Sequence of chain 1.A:
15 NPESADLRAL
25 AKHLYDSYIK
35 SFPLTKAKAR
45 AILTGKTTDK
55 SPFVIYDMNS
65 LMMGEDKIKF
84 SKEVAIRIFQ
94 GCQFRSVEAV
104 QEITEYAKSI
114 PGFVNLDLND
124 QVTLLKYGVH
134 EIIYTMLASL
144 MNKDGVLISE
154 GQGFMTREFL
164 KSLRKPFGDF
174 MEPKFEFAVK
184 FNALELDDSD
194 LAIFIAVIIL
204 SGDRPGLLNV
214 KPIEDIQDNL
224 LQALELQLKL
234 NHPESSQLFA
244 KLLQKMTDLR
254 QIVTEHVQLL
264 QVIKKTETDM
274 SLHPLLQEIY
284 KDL

Binding-site contacts:
Ligand atom O2 contacts residue SER99 of chain 1.A at 2.5 Å (h-bond).
Ligand atom C11 contacts residue CYS95 of chain 1.A at 3.3 Å (hydrophobic).
Ligand atom O2 contacts residue TYR283 of chain 1.A at 2.9 Å (h-bond).
Ligand atom C12 contacts residue MET174 of chain 1.A at 3.2 Å (hydrophobic).
Ligand atom O2 contacts residue HIS133 of chain 1.A at 2.8 Å (h-bond).
Ligand atom C5 contacts residue SER99 of chain 1.A at 3.5 Å.
Ligand atom C1 contacts residue TYR283 of chain 1.A at 3.1 Å (hydrophobic).
Ligand atom O1 contacts residue TYR283 of chain 1.A at 2.7 Å (h-bond).
Ligand atom C97 contacts residue ARG98 of chain 1.A at 3.6 Å.
Ligand atom C10 contacts residue MET174 of chain 1.A at 3.2 Å (hydrophobic).
Ligand atom C51 contacts residue TYR283 of chain 1.A at 3.0 Å (hydrophobic).
Ligand atom N99 contacts residue ARG98 of chain 1.A at 3.5 Å.
Ligand atom C1 contacts residue TYR137 of chain 1.A at 3.4 Å (hydrophobic).
Ligand atom C52 contacts residue HIS259 of chain 1.A at 3.7 Å.
Ligand atom C17 contacts residue GLY94 of chain 1.A at 3.6 Å.
Ligand atom O99 contacts residue ARG98 of chain 1.A at 3.4 Å.
Ligand atom C54 contacts residue GLN96 of chain 1.A at 3.5 Å.
Ligand atom O1 contacts residue HIS133 of chain 1.A at 2.9 Å.
Ligand atom N83 contacts residue MET158 of chain 1.A at 3.6 Å.
Ligand atom N81 contacts residue PHE74 of chain 1.A at 3.4 Å.
Ligand atom C2 contacts residue TYR137 of chain 1.A at 3.6 Å (hydrophobic).
Ligand atom C9 contacts residue CYS95 of chain 1.A at 3.5 Å (hydrophobic).
Ligand atom C3 contacts residue SER99 of chain 1.A at 3.6 Å.
Ligand atom C51 contacts residue HIS259 of chain 1.A at 3.5 Å.
Ligand atom C53 contacts residue GLN96 of chain 1.A at 3.7 Å.
Ligand atom C15 contacts residue ARG98 of chain 1.A at 3.3 Å.
Ligand atom C6 contacts residue CYS95 of chain 1.A at 3.5 Å (hydrophobic).
Ligand atom C1 contacts residue HIS133 of chain 1.A at 3.3 Å.
Ligand atom C53 contacts residue LEU263 of chain 1.A at 3.4 Å (hydrophobic).
Ligand atom C52 contacts residue TYR283 of chain 1.A at 3.2 Å (hydrophobic).
Ligand atom C55 contacts residue CYS95 of chain 1.A at 3.5 Å (hydrophobic).
Ligand atom C1 contacts residue SER99 of chain 1.A at 3.3 Å.
Ligand atom O1 contacts residue HIS259 of chain 1.A at 3.1 Å (h-bond).
Ligand atom C53 contacts residue PHE92 of chain 1.A at 3.3 Å (hydrophobic).
Ligand atom C51 contacts residue LEU279 of chain 1.A at 3.5 Å (hydrophobic).
Ligand atom O1 contacts residue TYR137 of chain 1.A at 2.6 Å (h-bond).
Ligand atom C3 contacts residue CYS95 of chain 1.A at 3.3 Å (hydrophobic).
Ligand atom C7 contacts residue CYS95 of chain 1.A at 3.7 Å (hydrophobic).
Ligand atom C10 contacts residue CYS95 of chain 1.A at 3.3 Å (hydrophobic).
Ligand atom C54 contacts residue PHE92 of chain 1.A at 2.8 Å (hydrophobic).

This protein binds this small molecule.
Small molecule (SMILES): CCCOc1ccc(C[C@@H](Cc2ccccc2)C(=O)O)cc1CNC(=O)c1ccc(-c2ncccn2)cc1